A small-molecule ligand and the protein it binds are described below.
Small molecule (SMILES): NCCCC[C@H](NC(=O)[C@H](CCC(=O)O)NC(=O)[C@H](Cc1ccccc1)NC(=O)[C@H](CCC(N)=O)NC(=O)[C@@H]1CCCN1C(=O)[C@H](CC1=NC=NC1)NC(=O)[C@@H](N)CO)C(N)=O

Sequence of chain 4.A:
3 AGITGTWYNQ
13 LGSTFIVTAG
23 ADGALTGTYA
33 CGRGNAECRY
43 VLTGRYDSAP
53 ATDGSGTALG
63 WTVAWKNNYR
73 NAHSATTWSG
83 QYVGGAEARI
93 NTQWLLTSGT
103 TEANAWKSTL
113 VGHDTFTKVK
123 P

Binding-site contacts:
Ligand atom OE1 contacts residue LEU98 of chain 2.A at 3.6 Å.
Ligand atom O contacts residue GLY34 of chain 2.A at 3.5 Å (h-bond).
Ligand atom CA contacts residue TRP108 of chain 4.A at 3.6 Å (hydrophobic).
Ligand atom O contacts residue SER15 of chain 2.A at 3.5 Å (h-bond).
Ligand atom CD2 contacts residue SER76 of chain 2.A at 3.7 Å.
Ligand atom C contacts residue CYS33 of chain 2.A at 3.8 Å (hydrophobic).
Ligand atom CZ contacts residue TRP96 of chain 2.A at 3.8 Å (hydrophobic).
Ligand atom CG contacts residue TRP108 of chain 4.A at 3.5 Å (hydrophobic).
Ligand atom O contacts residue ARG35 of chain 2.A at 3.0 Å (salt-bridge).
Ligand atom N contacts residue TRP67 of chain 2.A at 4.0 Å.
Ligand atom CE1 contacts residue SER76 of chain 2.A at 3.9 Å.
Ligand atom NE2 contacts residue THR78 of chain 2.A at 3.9 Å.
Ligand atom CE1 contacts residue TRP67 of chain 2.A at 3.4 Å (hydrophobic).
Ligand atom CE2 contacts residue TRP108 of chain 4.A at 3.2 Å (hydrophobic).
Ligand atom CD contacts residue THR78 of chain 2.A at 3.7 Å.
Ligand atom CD1 contacts residue TRP108 of chain 4.A at 3.5 Å (hydrophobic).
Ligand atom CD contacts residue TRP80 of chain 2.A at 3.9 Å (hydrophobic).
Ligand atom OE1 contacts residue ARG72 of chain 2.A at 3.1 Å (salt-bridge).
Ligand atom O contacts residue CYS33 of chain 2.A at 3.4 Å (h-bond).
Ligand atom CG contacts residue TRP67 of chain 2.A at 3.8 Å (hydrophobic).
Ligand atom CA contacts residue TRP67 of chain 2.A at 3.6 Å (hydrophobic).
Ligand atom N contacts residue CYS33 of chain 2.A at 3.8 Å.
Ligand atom O contacts residue CYS33 of chain 2.A at 3.2 Å.
Ligand atom CG contacts residue TYR42 of chain 2.A at 3.4 Å (hydrophobic).
Ligand atom NE2 contacts residue TRP96 of chain 2.A at 3.4 Å.
Ligand atom NE2 contacts residue TRP67 of chain 2.A at 3.6 Å.
Ligand atom CD2 contacts residue TRP108 of chain 4.A at 3.4 Å (hydrophobic).
Ligand atom CB contacts residue TYR42 of chain 2.A at 3.3 Å (hydrophobic).
Ligand atom NE2 contacts residue LEU98 of chain 2.A at 3.6 Å.
Ligand atom CD contacts residue ARG72 of chain 2.A at 3.6 Å.
Ligand atom OE2 contacts residue ARG72 of chain 2.A at 3.1 Å (salt-bridge).
Ligand atom CB contacts residue TRP108 of chain 4.A at 3.7 Å (hydrophobic).
Ligand atom CB contacts residue TRP67 of chain 2.A at 3.6 Å (hydrophobic).
Ligand atom CE1 contacts residue TRP108 of chain 4.A at 3.4 Å (hydrophobic).
Ligand atom CD contacts residue ARG72 of chain 2.A at 3.5 Å.
Ligand atom OE1 contacts residue THR78 of chain 2.A at 2.7 Å (h-bond).
Ligand atom NE2 contacts residue TRP80 of chain 2.A at 3.8 Å.
Ligand atom NE2 contacts residue SER76 of chain 2.A at 2.9 Å (h-bond).
Ligand atom CZ contacts residue TRP108 of chain 4.A at 3.4 Å (hydrophobic).
Ligand atom CG contacts residue TRP67 of chain 2.A at 3.9 Å (hydrophobic).

Sequence of chain 2.A:
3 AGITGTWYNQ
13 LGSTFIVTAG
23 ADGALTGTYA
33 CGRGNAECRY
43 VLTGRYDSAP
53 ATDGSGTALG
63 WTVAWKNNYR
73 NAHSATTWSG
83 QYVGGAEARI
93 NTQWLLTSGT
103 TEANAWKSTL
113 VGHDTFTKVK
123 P